Sequence of chain 1.A:
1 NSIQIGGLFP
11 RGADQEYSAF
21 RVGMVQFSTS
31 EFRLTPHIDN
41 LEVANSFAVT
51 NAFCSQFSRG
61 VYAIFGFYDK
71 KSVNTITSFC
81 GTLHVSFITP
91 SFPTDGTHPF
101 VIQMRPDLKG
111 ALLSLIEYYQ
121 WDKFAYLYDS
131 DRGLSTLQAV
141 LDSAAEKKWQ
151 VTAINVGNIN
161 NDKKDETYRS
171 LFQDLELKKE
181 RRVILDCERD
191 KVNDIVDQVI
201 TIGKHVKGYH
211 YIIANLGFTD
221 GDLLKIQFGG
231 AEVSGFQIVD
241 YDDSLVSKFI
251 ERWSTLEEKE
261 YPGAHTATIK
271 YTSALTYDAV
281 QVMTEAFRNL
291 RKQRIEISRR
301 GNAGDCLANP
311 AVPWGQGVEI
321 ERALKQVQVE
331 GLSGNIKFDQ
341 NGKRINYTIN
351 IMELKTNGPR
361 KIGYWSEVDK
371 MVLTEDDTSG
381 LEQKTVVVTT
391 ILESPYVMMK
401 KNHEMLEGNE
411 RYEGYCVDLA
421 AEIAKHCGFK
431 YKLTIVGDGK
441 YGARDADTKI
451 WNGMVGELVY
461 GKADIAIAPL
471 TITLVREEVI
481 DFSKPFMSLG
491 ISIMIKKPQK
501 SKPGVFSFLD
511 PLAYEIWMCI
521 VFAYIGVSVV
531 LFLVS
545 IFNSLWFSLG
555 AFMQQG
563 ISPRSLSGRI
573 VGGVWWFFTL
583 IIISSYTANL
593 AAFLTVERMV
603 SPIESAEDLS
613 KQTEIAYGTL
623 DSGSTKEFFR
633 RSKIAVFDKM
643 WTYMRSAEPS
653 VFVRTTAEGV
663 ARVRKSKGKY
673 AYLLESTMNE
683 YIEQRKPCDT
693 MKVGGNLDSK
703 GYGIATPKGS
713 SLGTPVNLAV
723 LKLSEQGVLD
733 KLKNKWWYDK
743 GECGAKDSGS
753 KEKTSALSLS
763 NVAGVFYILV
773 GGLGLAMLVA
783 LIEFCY

Sequence of chain 1.D:
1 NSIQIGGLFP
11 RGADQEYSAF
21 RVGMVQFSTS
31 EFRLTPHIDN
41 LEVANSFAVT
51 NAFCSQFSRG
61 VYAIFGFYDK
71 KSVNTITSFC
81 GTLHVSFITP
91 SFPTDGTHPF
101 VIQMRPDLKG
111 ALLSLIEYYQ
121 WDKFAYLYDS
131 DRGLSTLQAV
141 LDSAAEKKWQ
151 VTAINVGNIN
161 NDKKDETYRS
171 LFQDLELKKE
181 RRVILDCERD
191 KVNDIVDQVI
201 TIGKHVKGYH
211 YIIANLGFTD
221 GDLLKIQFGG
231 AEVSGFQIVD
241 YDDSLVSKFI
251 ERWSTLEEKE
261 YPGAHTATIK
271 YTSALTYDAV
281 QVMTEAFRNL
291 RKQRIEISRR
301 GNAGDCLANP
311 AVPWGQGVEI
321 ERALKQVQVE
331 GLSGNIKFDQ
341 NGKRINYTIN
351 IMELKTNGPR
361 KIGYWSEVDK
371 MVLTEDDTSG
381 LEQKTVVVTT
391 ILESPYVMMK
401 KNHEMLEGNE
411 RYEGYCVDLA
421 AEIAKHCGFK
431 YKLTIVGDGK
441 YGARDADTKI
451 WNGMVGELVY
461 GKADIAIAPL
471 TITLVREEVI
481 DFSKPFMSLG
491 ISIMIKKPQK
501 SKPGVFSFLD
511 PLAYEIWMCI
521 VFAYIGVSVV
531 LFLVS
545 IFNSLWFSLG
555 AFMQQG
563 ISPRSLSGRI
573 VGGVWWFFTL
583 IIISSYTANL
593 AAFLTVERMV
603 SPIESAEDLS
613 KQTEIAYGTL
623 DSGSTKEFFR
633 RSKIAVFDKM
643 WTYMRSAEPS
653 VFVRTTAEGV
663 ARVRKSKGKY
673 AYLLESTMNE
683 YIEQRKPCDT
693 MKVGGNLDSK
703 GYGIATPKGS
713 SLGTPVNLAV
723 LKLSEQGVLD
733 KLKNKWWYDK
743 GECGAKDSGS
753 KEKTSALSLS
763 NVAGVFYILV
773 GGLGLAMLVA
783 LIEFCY

A small-molecule ligand and the protein it binds are described below.
Small molecule (SMILES): CNC(=O)N1N=C(c2ccc(N)c(Br)c2)c2cc3c(cc2C[C@H]1C)OCO3

Binding-site contacts:
Ligand atom NAL contacts residue ASN763 of chain 1.A at 2.8 Å (h-bond).
Ligand atom CAW contacts residue ASN763 of chain 1.A at 3.6 Å.
Ligand atom CAT contacts residue ASN763 of chain 1.A at 3.7 Å.
Ligand atom CAX contacts residue ASN763 of chain 1.A at 3.8 Å.
Ligand atom CAH contacts residue SER760 of chain 1.A at 3.4 Å.
Ligand atom OAG contacts residue ASP510 of chain 1.A at 3.7 Å.
Ligand atom CAF contacts residue ASP510 of chain 1.A at 3.8 Å.
Ligand atom NAI contacts residue SER762 of chain 1.A at 4.0 Å.
Ligand atom OAQ contacts residue PRO511 of chain 1.A at 3.0 Å (h-bond).
Ligand atom NAI contacts residue ASN763 of chain 1.A at 2.5 Å (h-bond).
Ligand atom NBA contacts residue TYR588 of chain 1.A at 3.6 Å (h-bond).
Ligand atom OAG contacts residue PHE595 of chain 1.A at 3.2 Å.
Ligand atom CAJ contacts residue ASN763 of chain 1.A at 3.5 Å.
Ligand atom NBA contacts residue ILE583 of chain 1.D at 3.7 Å.
Ligand atom CAP contacts residue PRO511 of chain 1.A at 3.8 Å (hydrophobic).
Ligand atom CAR contacts residue ASP510 of chain 1.A at 3.4 Å.
Ligand atom CAM contacts residue ASN763 of chain 1.A at 3.9 Å.
Ligand atom NBA contacts residue SER587 of chain 1.D at 3.4 Å (h-bond).
Ligand atom NBA contacts residue LEU592 of chain 1.A at 3.8 Å.
Ligand atom CAW contacts residue PHE508 of chain 1.A at 3.8 Å (hydrophobic).
Ligand atom BR1 contacts residue LEU759 of chain 1.A at 3.6 Å.
Ligand atom BR1 contacts residue LEU592 of chain 1.A at 3.6 Å.
Ligand atom CAR contacts residue PHE595 of chain 1.A at 3.5 Å (hydrophobic).
Ligand atom CAO contacts residue LEU592 of chain 1.A at 3.5 Å (hydrophobic).
Ligand atom CAR contacts residue PRO511 of chain 1.A at 3.4 Å (hydrophobic).
Ligand atom BR1 contacts residue SER587 of chain 1.D at 3.2 Å.
Ligand atom CAX contacts residue LEU592 of chain 1.A at 3.8 Å (hydrophobic).
Ligand atom CAU contacts residue ASN763 of chain 1.A at 3.6 Å.
Ligand atom CAH contacts residue ASN763 of chain 1.A at 3.4 Å.
Ligand atom CAY contacts residue ASN763 of chain 1.A at 3.9 Å.
Ligand atom CAT contacts residue SER507 of chain 1.A at 3.4 Å.
Ligand atom CAU contacts residue LEU592 of chain 1.A at 4.0 Å (hydrophobic).
Ligand atom NAK contacts residue ASN763 of chain 1.A at 3.5 Å (h-bond).
Ligand atom CAF contacts residue PHE595 of chain 1.A at 3.8 Å (hydrophobic).
Ligand atom OAQ contacts residue ASP510 of chain 1.A at 3.5 Å.
Ligand atom CAA contacts residue SER507 of chain 1.A at 3.5 Å.
Ligand atom CAH contacts residue SER762 of chain 1.A at 3.6 Å.
Ligand atom CAY contacts residue LEU592 of chain 1.A at 3.6 Å (hydrophobic).
Ligand atom CAV contacts residue ASN763 of chain 1.A at 3.7 Å.
Ligand atom CAV contacts residue LEU592 of chain 1.A at 3.6 Å (hydrophobic).